Sequence of chain 1.A:
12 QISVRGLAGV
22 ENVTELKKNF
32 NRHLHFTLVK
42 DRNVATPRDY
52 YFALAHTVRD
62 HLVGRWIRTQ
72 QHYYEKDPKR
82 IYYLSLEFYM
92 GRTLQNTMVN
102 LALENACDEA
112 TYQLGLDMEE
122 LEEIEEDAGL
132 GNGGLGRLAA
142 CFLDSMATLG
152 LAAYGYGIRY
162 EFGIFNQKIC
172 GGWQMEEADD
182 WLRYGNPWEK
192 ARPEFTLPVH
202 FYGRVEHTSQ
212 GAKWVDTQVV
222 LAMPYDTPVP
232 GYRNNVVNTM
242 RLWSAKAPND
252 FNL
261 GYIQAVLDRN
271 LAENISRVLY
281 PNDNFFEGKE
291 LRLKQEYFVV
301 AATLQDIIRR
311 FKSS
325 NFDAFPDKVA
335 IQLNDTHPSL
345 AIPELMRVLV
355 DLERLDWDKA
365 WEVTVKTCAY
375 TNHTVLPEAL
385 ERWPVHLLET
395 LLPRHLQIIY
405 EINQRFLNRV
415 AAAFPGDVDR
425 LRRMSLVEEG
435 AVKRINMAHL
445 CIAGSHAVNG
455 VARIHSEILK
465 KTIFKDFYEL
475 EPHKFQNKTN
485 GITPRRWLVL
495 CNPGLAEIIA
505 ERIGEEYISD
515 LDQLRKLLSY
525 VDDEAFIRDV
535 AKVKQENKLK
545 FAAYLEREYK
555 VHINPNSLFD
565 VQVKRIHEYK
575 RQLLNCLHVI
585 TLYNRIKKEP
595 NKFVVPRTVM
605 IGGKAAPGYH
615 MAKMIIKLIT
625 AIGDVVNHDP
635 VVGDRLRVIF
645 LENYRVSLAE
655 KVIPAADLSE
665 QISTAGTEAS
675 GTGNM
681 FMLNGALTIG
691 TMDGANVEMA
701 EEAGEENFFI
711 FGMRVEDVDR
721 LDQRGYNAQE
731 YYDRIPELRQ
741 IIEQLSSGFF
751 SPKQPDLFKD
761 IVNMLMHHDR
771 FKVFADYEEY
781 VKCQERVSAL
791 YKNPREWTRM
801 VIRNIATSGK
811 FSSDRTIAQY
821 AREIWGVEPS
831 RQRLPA

Binding-site contacts:
Ligand atom O6 contacts residue HIS377 of chain 1.A at 2.7 Å (h-bond).
Ligand atom O3 contacts residue GLY675 of chain 1.A at 3.1 Å (h-bond).
Ligand atom S1 contacts residue LEU136 of chain 1.A at 3.4 Å (h-bond).
Ligand atom N3 contacts residue ASN284 of chain 1.A at 3.6 Å (h-bond).
Ligand atom C13 contacts residue GLU88 of chain 1.A at 3.1 Å.
Ligand atom O3 contacts residue ALA673 of chain 1.A at 3.3 Å (h-bond).
Ligand atom O2 contacts residue GLU672 of chain 1.A at 3.2 Å (salt-bridge).
Ligand atom C12 contacts residue ASN282 of chain 1.A at 2.9 Å.
Ligand atom O5 contacts residue HIS377 of chain 1.A at 3.7 Å.
Ligand atom CL1 contacts residue ALA383 of chain 1.A at 3.4 Å.
Ligand atom O5 contacts residue LEU136 of chain 1.A at 3.6 Å.
Ligand atom O4 contacts residue GLY675 of chain 1.A at 2.8 Å (h-bond).
Ligand atom O6 contacts residue ASN484 of chain 1.A at 2.7 Å (h-bond).
Ligand atom S1 contacts residue ASP283 of chain 1.A at 3.1 Å (salt-bridge).
Ligand atom C11 contacts residue PHE285 of chain 1.A at 3.5 Å (hydrophobic).
Ligand atom C5 contacts residue GLY135 of chain 1.A at 3.7 Å.
Ligand atom O3 contacts residue SER674 of chain 1.A at 3.0 Å (h-bond).
Ligand atom C14 contacts residue GLU88 of chain 1.A at 3.4 Å.
Ligand atom C2 contacts residue HIS377 of chain 1.A at 3.4 Å.
Ligand atom O4 contacts residue SER674 of chain 1.A at 3.6 Å.
Ligand atom C7 contacts residue ASN284 of chain 1.A at 3.6 Å.
Ligand atom C11 contacts residue ASN282 of chain 1.A at 3.5 Å.
Ligand atom O4 contacts residue ASN484 of chain 1.A at 3.5 Å (h-bond).
Ligand atom N1 contacts residue HIS377 of chain 1.A at 3.7 Å.
Ligand atom C8 contacts residue ASN284 of chain 1.A at 3.5 Å.
Ligand atom O2 contacts residue TYR573 of chain 1.A at 3.1 Å (h-bond).
Ligand atom O3 contacts residue GLU672 of chain 1.A at 2.9 Å (salt-bridge).
Ligand atom CL1 contacts residue PHE285 of chain 1.A at 3.6 Å.
Ligand atom C12 contacts residue ARG292 of chain 1.A at 3.6 Å.
Ligand atom O2 contacts residue ASN284 of chain 1.A at 3.4 Å (h-bond).
Ligand atom C13 contacts residue ASN282 of chain 1.A at 2.7 Å.
Ligand atom C9 contacts residue ASN284 of chain 1.A at 3.7 Å.
Ligand atom C6 contacts residue HIS377 of chain 1.A at 3.4 Å.
Ligand atom C10 contacts residue HIS341 of chain 1.A at 3.7 Å.
Ligand atom C3 contacts residue GLU672 of chain 1.A at 3.5 Å.
Ligand atom C14 contacts residue ASN282 of chain 1.A at 3.2 Å.
Ligand atom C9 contacts residue ASN282 of chain 1.A at 3.7 Å.
Ligand atom C6 contacts residue ASN484 of chain 1.A at 3.3 Å.
Ligand atom C7 contacts residue LEU136 of chain 1.A at 3.6 Å (hydrophobic).
Ligand atom C6 contacts residue GLY135 of chain 1.A at 3.6 Å.

A protein and the small-molecule ligand that binds it are described below.
Small molecule (SMILES): OC[C@H]1O[C@@H](NC(=S)N/N=C/c2ccccc2Cl)[C@H](O)[C@@H](O)[C@@H]1O